Sequence of chain 1.B:
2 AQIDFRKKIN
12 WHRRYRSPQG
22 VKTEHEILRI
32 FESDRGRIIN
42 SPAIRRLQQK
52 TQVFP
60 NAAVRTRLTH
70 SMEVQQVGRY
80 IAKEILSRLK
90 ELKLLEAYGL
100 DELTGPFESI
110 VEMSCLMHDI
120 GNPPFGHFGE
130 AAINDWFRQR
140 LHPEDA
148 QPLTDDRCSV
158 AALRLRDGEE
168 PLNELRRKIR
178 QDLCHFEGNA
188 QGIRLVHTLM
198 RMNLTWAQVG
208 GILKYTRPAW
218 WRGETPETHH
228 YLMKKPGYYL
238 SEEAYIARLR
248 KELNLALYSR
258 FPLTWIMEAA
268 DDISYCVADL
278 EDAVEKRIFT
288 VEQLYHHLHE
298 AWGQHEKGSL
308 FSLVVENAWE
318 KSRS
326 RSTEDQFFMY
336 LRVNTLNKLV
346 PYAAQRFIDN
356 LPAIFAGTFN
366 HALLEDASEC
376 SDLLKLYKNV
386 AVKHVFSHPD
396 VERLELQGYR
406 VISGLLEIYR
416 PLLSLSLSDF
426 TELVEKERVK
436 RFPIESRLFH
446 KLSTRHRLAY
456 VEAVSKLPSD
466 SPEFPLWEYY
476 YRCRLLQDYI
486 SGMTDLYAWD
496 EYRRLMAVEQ

Sequence of chain 1.A:
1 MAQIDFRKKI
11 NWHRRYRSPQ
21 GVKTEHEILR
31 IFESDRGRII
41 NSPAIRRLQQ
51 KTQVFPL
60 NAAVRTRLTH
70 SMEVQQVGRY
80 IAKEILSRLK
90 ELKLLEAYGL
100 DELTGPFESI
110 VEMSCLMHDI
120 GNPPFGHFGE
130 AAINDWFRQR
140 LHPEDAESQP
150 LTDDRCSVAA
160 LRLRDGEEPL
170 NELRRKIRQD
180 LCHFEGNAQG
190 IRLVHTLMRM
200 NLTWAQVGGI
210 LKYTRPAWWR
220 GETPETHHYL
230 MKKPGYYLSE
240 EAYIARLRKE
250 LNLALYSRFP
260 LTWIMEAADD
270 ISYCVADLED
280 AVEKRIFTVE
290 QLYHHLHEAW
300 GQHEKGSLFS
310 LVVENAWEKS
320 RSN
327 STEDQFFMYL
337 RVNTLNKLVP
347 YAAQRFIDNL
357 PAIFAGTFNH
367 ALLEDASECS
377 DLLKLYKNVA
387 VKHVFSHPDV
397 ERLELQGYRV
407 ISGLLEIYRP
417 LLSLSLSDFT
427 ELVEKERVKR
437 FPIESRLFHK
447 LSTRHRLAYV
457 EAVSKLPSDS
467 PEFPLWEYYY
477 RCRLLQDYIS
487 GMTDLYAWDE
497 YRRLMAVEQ

Binding-site contacts:
Ligand atom C4 contacts residue TYR16 of chain 1.B at 3.6 Å (hydrophobic).
Ligand atom O3' contacts residue VAL338 of chain 1.A at 3.6 Å.
Ligand atom C2 contacts residue TYR79 of chain 1.A at 3.6 Å (hydrophobic).
Ligand atom N4 contacts residue TYR79 of chain 1.A at 3.7 Å.
Ligand atom N3 contacts residue MET334 of chain 1.A at 3.4 Å (h-bond).
Ligand atom O2 contacts residue GLN75 of chain 1.A at 3.5 Å (h-bond).
Ligand atom N4 contacts residue TYR16 of chain 1.B at 3.3 Å.
Ligand atom C4 contacts residue GLU33 of chain 1.B at 3.5 Å.
Ligand atom C2 contacts residue MET334 of chain 1.A at 3.5 Å (hydrophobic).
Ligand atom C5 contacts residue MET334 of chain 1.A at 3.5 Å (hydrophobic).
Ligand atom N3 contacts residue GLU33 of chain 1.B at 3.2 Å.
Ligand atom O5' contacts residue ARG38 of chain 1.B at 3.5 Å (salt-bridge).
Ligand atom N3 contacts residue ARG198 of chain 1.B at 3.5 Å (salt-bridge).
Ligand atom O5' contacts residue SER34 of chain 1.B at 3.3 Å (h-bond).
Ligand atom N3 contacts residue TYR16 of chain 1.B at 3.6 Å.
Ligand atom O4' contacts residue GLY37 of chain 1.B at 3.6 Å.
Ligand atom OP1 contacts residue VAL338 of chain 1.A at 3.7 Å.
Ligand atom C2' contacts residue ARG38 of chain 1.B at 3.3 Å.
Ligand atom C6 contacts residue MET334 of chain 1.A at 3.6 Å (hydrophobic).
Ligand atom OP1 contacts residue ARG17 of chain 1.B at 3.5 Å (salt-bridge).
Ligand atom N3 contacts residue TYR79 of chain 1.A at 3.5 Å.
Ligand atom O3' contacts residue LEU341 of chain 1.A at 3.6 Å.
Ligand atom C4 contacts residue TYR79 of chain 1.A at 3.5 Å (hydrophobic).
Ligand atom O3' contacts residue ARG337 of chain 1.A at 3.3 Å (salt-bridge).
Ligand atom C4 contacts residue MET334 of chain 1.A at 3.4 Å (hydrophobic).
Ligand atom O2 contacts residue TYR79 of chain 1.A at 3.6 Å.
Ligand atom OP2 contacts residue ARG38 of chain 1.B at 2.9 Å (salt-bridge).
Ligand atom OP1 contacts residue ASN342 of chain 1.A at 3.6 Å.
Ligand atom OP2 contacts residue SER34 of chain 1.B at 3.0 Å (h-bond).
Ligand atom N4 contacts residue ARG30 of chain 1.B at 3.4 Å (salt-bridge).
Ligand atom C6 contacts residue ARG38 of chain 1.B at 3.5 Å.
Ligand atom O2 contacts residue ARG337 of chain 1.A at 3.6 Å (salt-bridge).
Ligand atom C5 contacts residue TYR16 of chain 1.B at 3.6 Å (hydrophobic).
Ligand atom O4' contacts residue MET334 of chain 1.A at 3.5 Å.
Ligand atom O2 contacts residue ARG198 of chain 1.B at 3.4 Å.
Ligand atom N1 contacts residue MET334 of chain 1.A at 3.6 Å (h-bond).
Ligand atom N4 contacts residue GLU33 of chain 1.B at 3.6 Å.
Ligand atom C2' contacts residue ARG17 of chain 1.B at 3.6 Å.
Ligand atom C3' contacts residue ARG17 of chain 1.B at 3.7 Å.
Ligand atom OP2 contacts residue ASN200 of chain 1.B at 3.1 Å (h-bond).

The small molecule below binds the protein below.
Small molecule (SMILES): C[C@H]1O[C@@H](n2ccc(N)nc2=O)C[C@@H]1O[P](=O)(O)OC[C@H]1O[C@@H](n2ccc(N)nc2=O)C[C@@H]1O[P](=O)(O)OC[C@H]1O[C@@H](n2ccc(N)nc2=O)C[C@@H]1O